Sequence of chain 1.C:
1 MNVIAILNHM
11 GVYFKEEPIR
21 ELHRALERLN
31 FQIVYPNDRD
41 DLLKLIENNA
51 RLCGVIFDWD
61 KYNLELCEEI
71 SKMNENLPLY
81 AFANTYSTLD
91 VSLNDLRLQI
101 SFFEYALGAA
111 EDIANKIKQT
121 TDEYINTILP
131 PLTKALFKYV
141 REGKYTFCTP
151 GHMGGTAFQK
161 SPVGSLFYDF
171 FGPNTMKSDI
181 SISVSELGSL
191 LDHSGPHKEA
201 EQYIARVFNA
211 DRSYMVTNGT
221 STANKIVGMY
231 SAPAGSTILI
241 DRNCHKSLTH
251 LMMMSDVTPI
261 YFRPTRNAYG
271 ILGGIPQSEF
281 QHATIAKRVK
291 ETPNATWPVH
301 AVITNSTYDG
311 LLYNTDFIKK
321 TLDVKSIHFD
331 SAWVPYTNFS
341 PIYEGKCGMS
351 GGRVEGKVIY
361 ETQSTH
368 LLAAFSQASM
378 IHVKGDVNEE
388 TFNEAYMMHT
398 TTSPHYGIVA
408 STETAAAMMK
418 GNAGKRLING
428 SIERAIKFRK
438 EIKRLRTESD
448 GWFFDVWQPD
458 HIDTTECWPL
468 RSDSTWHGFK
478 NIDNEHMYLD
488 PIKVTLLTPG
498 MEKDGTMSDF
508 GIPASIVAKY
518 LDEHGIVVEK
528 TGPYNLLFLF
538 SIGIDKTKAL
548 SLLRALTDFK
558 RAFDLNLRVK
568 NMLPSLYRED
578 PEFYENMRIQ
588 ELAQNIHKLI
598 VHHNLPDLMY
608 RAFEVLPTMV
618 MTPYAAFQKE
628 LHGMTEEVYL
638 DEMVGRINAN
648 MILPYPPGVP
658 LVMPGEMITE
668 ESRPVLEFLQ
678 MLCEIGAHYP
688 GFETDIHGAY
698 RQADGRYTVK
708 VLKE

Binding-site contacts:
Ligand atom PA contacts residue ARG585 of chain 1.C at 3.7 Å.
Ligand atom PC contacts residue ARG206 of chain 1.E at 3.6 Å.
Ligand atom PB contacts residue ARG585 of chain 1.C at 3.7 Å.
Ligand atom O2C contacts residue ARG206 of chain 1.E at 3.2 Å (salt-bridge).
Ligand atom PC contacts residue LYS417 of chain 1.E at 3.5 Å.
Ligand atom O1A contacts residue ARG585 of chain 1.C at 2.3 Å (salt-bridge).
Ligand atom O1C contacts residue LYS417 of chain 1.E at 3.5 Å.
Ligand atom O4' contacts residue LEU564 of chain 1.C at 3.4 Å.
Ligand atom O3C contacts residue LYS417 of chain 1.E at 3.3 Å.
Ligand atom N2 contacts residue ASN568 of chain 1.C at 3.7 Å.
Ligand atom O3B contacts residue ARG206 of chain 1.E at 2.7 Å (salt-bridge).
Ligand atom N7 contacts residue ARG97 of chain 1.E at 3.5 Å.
Ligand atom C6 contacts residue LEU564 of chain 1.C at 3.5 Å (hydrophobic).
Ligand atom O2D contacts residue ARG206 of chain 1.E at 3.2 Å (salt-bridge).
Ligand atom O3A contacts residue ARG565 of chain 1.C at 3.5 Å.
Ligand atom O3A contacts residue ASN568 of chain 1.C at 3.3 Å (h-bond).
Ligand atom C5 contacts residue LEU564 of chain 1.C at 3.6 Å (hydrophobic).
Ligand atom C5 contacts residue ARG97 of chain 1.E at 3.7 Å.
Ligand atom N7 contacts residue ARG558 of chain 1.C at 2.8 Å (salt-bridge).
Ligand atom PB contacts residue ARG206 of chain 1.E at 3.5 Å.
Ligand atom C8 contacts residue ARG558 of chain 1.C at 3.7 Å.
Ligand atom O3C contacts residue ARG206 of chain 1.E at 3.5 Å (salt-bridge).
Ligand atom O3B contacts residue ARG565 of chain 1.C at 3.7 Å.
Ligand atom O3D contacts residue GLY418 of chain 1.E at 2.3 Å (h-bond).
Ligand atom O1B contacts residue ARG206 of chain 1.E at 2.6 Å (salt-bridge).
Ligand atom C8 contacts residue LEU562 of chain 1.C at 3.5 Å (hydrophobic).
Ligand atom O2A contacts residue ASN568 of chain 1.C at 2.8 Å (h-bond).
Ligand atom O2A contacts residue LEU564 of chain 1.C at 3.6 Å.
Ligand atom C8 contacts residue ARG97 of chain 1.E at 3.5 Å.
Ligand atom O1D contacts residue GLY418 of chain 1.E at 3.6 Å.
Ligand atom O6 contacts residue ARG558 of chain 1.C at 2.9 Å (salt-bridge).
Ligand atom PD contacts residue GLY418 of chain 1.E at 3.6 Å.
Ligand atom PA contacts residue ASN568 of chain 1.C at 3.7 Å.
Ligand atom O2A contacts residue ARG565 of chain 1.C at 2.9 Å (salt-bridge).
Ligand atom O3' contacts residue ARG206 of chain 1.E at 3.4 Å (salt-bridge).
Ligand atom O2C contacts residue LYS417 of chain 1.E at 3.1 Å (salt-bridge).
Ligand atom O2B contacts residue ARG565 of chain 1.C at 3.1 Å (salt-bridge).
Ligand atom O5' contacts residue ARG206 of chain 1.E at 3.7 Å.
Ligand atom O2B contacts residue ARG585 of chain 1.C at 2.5 Å (salt-bridge).
Ligand atom O3D contacts residue LYS417 of chain 1.E at 3.4 Å.

The small molecule below binds the protein below.
Small molecule (SMILES): Nc1nc2c(ncn2[C@@H]2O[C@H](CO[P](=O)(O)OP(=O)(O)O)[C@@H](O[P](=O)(O)OP(=O)(O)O)[C@H]2O)c(=O)[nH]1

Sequence of chain 1.E:
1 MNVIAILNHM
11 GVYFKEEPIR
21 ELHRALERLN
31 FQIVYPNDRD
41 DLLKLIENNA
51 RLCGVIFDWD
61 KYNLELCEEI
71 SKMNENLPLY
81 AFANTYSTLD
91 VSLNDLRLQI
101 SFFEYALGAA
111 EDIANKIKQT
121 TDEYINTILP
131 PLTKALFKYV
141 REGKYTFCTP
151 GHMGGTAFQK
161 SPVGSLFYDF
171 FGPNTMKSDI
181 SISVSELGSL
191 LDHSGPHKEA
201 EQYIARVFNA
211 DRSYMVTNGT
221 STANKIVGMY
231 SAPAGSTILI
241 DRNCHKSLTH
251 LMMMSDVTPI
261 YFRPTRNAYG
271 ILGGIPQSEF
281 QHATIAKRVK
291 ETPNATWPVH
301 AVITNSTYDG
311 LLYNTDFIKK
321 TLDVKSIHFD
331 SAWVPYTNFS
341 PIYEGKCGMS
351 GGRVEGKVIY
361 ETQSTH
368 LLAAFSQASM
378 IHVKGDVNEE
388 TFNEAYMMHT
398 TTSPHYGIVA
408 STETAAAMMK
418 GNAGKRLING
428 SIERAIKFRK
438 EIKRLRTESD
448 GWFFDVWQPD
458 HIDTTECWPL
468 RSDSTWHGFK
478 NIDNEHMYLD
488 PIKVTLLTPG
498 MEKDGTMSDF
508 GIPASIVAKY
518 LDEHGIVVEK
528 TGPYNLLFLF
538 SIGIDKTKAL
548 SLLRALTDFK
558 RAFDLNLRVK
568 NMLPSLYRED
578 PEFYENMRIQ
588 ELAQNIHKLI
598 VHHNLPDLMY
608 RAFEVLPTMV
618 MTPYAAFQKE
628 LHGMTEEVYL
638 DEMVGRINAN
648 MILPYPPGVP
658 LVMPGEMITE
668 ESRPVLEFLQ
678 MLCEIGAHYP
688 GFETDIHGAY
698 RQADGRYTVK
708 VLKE